Sequence of chain 1.A:
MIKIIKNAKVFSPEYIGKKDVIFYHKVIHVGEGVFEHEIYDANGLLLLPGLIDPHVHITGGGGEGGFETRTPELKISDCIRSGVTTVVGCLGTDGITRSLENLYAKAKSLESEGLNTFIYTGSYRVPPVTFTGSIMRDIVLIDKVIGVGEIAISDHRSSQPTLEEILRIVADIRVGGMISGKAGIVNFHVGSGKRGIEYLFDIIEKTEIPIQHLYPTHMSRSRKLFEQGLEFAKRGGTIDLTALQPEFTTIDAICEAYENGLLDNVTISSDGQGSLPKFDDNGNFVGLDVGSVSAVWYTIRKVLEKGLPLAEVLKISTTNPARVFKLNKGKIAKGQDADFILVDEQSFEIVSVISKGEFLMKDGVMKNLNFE

This small molecule binds to this protein.
Small molecule (SMILES): CC(C)C[C@H](NC(=O)C[C@H](N)C(=O)O)C(=O)O

Binding-site contacts:
Ligand atom O02 contacts residue TYR134 of chain 1.A at 3.8 Å.
Ligand atom O01 contacts residue ASP165 of chain 1.A at 3.9 Å.
Ligand atom C13 contacts residue TYR134 of chain 1.A at 3.7 Å (hydrophobic).
Ligand atom O02 contacts residue ZN1 of chain 1.J at 2.9 Å.
Ligand atom O05 contacts residue HIS67 of chain 1.A at 3.7 Å.
Ligand atom O04 contacts residue SER293 of chain 1.A at 2.9 Å (h-bond).
Ligand atom C11 contacts residue ARG231 of chain 1.A at 3.2 Å.
Ligand atom O05 contacts residue GLY102 of chain 1.A at 3.8 Å.
Ligand atom O02 contacts residue HIS228 of chain 1.A at 3.3 Å (h-bond).
Ligand atom C16 contacts residue ZN1 of chain 1.K at 3.2 Å.
Ligand atom N07 contacts residue HIS67 of chain 1.A at 3.4 Å (h-bond).
Ligand atom O05 contacts residue THR103 of chain 1.A at 3.5 Å (h-bond).
Ligand atom O05 contacts residue GLU74 of chain 1.A at 3.8 Å.
Ligand atom C14 contacts residue ARG167 of chain 1.A at 3.8 Å.
Ligand atom N06 contacts residue SER293 of chain 1.A at 3.9 Å.
Ligand atom O03 contacts residue ARG231 of chain 1.A at 3.7 Å.
Ligand atom O01 contacts residue ARG167 of chain 1.A at 1.5 Å (salt-bridge).
Ligand atom C14 contacts residue TYR134 of chain 1.A at 3.8 Å (hydrophobic).
Ligand atom C17 contacts residue GLU74 of chain 1.A at 3.6 Å.
Ligand atom C10 contacts residue ARG167 of chain 1.A at 3.7 Å.
Ligand atom C13 contacts residue GLU74 of chain 1.A at 3.8 Å.
Ligand atom C15 contacts residue ARG167 of chain 1.A at 2.8 Å.
Ligand atom C14 contacts residue SER293 of chain 1.A at 3.8 Å.
Ligand atom N07 contacts residue ASP289 of chain 1.A at 3.3 Å (salt-bridge).
Ligand atom N07 contacts residue SER293 of chain 1.A at 3.6 Å.
Ligand atom N07 contacts residue ZN1 of chain 1.K at 2.3 Å.
Ligand atom C13 contacts residue ARG167 of chain 1.A at 3.6 Å.
Ligand atom O02 contacts residue HIS199 of chain 1.A at 3.8 Å.
Ligand atom O04 contacts residue GLU74 of chain 1.A at 3.6 Å (salt-bridge).
Ligand atom N06 contacts residue ARG167 of chain 1.A at 3.5 Å (salt-bridge).
Ligand atom O03 contacts residue ARG167 of chain 1.A at 3.6 Å (salt-bridge).
Ligand atom C16 contacts residue TYR134 of chain 1.A at 3.9 Å (hydrophobic).
Ligand atom N06 contacts residue PRO295 of chain 1.A at 3.3 Å.
Ligand atom O05 contacts residue GLY72 of chain 1.A at 3.5 Å (h-bond).
Ligand atom O02 contacts residue ZN1 of chain 1.K at 3.3 Å.
Ligand atom O04 contacts residue GLY292 of chain 1.A at 3.5 Å.
Ligand atom C13 contacts residue SER293 of chain 1.A at 3.6 Å.
Ligand atom O04 contacts residue GLY72 of chain 1.A at 3.1 Å (h-bond).
Ligand atom C17 contacts residue GLY72 of chain 1.A at 3.8 Å.
Ligand atom C12 contacts residue LEU294 of chain 1.A at 3.7 Å (hydrophobic).